Sequence of chain 1.A:
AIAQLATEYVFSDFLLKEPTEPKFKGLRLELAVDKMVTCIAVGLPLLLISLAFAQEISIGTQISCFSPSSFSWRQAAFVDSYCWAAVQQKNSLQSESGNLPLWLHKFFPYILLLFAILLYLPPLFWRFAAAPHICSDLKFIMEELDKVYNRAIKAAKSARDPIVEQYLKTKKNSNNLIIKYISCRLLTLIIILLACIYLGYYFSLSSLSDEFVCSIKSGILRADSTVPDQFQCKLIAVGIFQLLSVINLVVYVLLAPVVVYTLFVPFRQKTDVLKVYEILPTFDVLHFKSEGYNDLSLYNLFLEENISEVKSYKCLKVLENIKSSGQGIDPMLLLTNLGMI

Binding-site contacts:
Ligand atom C12 contacts residue LEU101 of chain 1.A at 4.4 Å (hydrophobic).
Ligand atom C25 contacts residue PTY1 of chain 1.H at 4.5 Å.
Ligand atom C21 contacts residue TYR230 of chain 1.A at 3.5 Å (hydrophobic).
Ligand atom C27 contacts residue PTY1 of chain 1.H at 3.5 Å.
Ligand atom C11 contacts residue PTY1 of chain 1.H at 3.1 Å.
Ligand atom C12 contacts residue PTY1 of chain 1.H at 3.6 Å.
Ligand atom C24 contacts residue TYR230 of chain 1.A at 4.1 Å (hydrophobic).
Ligand atom C15 contacts residue TYR233 of chain 1.A at 4.1 Å (hydrophobic).
Ligand atom C9 contacts residue PTY1 of chain 1.H at 4.5 Å.
Ligand atom C27 contacts residue LEU226 of chain 1.A at 4.4 Å (hydrophobic).
Ligand atom C22 contacts residue ILE229 of chain 1.A at 4.0 Å (hydrophobic).
Ligand atom C14 contacts residue TYR233 of chain 1.A at 4.4 Å (hydrophobic).
Ligand atom C20 contacts residue PTY1 of chain 1.H at 3.7 Å.
Ligand atom C25 contacts residue LEU226 of chain 1.A at 4.2 Å (hydrophobic).
Ligand atom C21 contacts residue TYR233 of chain 1.A at 4.1 Å (hydrophobic).
Ligand atom C2 contacts residue PTY1 of chain 1.H at 4.4 Å.
Ligand atom C15 contacts residue CLR1 of chain 1.M at 4.2 Å.
Ligand atom C21 contacts residue PTY1 of chain 1.H at 3.5 Å.
Ligand atom C6 contacts residue CLR1 of chain 1.M at 4.3 Å.
Ligand atom C17 contacts residue TYR233 of chain 1.A at 4.1 Å (hydrophobic).
Ligand atom C16 contacts residue TYR233 of chain 1.A at 3.9 Å (hydrophobic).
Ligand atom C27 contacts residue PHE116 of chain 1.A at 4.0 Å (hydrophobic).
Ligand atom C7 contacts residue CLR1 of chain 1.M at 3.7 Å.
Ligand atom C1 contacts residue PTY1 of chain 1.H at 3.9 Å.
Ligand atom C23 contacts residue ILE229 of chain 1.A at 4.4 Å (hydrophobic).
Ligand atom C24 contacts residue PTY1 of chain 1.H at 4.3 Å.
Ligand atom C11 contacts residue LEU101 of chain 1.A at 4.4 Å (hydrophobic).

The small molecule below binds the protein below.
Small molecule (SMILES): CC(C)CCC[C@@H](C)[C@H]1CC[C@H]2[C@@H]3CC=C4C[C@@H](O)CC[C@]4(C)[C@H]3CC[C@]12C